The protein below binds the small molecule below.
Small molecule (SMILES): CC(=O)N[C@H]1[C@H](O[C@H]2[C@H](O)[C@@H](NC(C)=O)CO[C@@H]2CO)O[C@H](CO)[C@@H](O[C@@H]2O[C@H](CO)[C@@H](O)[C@H](O)[C@@H]2O)[C@@H]1O

Binding-site contacts:
Ligand atom O7 contacts residue ASN311 of chain 1.B at 3.8 Å.
Ligand atom C8 contacts residue MAN4 of chain 1.R at 3.7 Å.
Ligand atom C8 contacts residue NAG1 of chain 1.R at 3.1 Å.
Ligand atom C1 contacts residue ASN275 of chain 1.B at 1.4 Å.
Ligand atom C4 contacts residue ASN275 of chain 1.B at 4.2 Å.
Ligand atom C1 contacts residue GLU273 of chain 1.B at 4.2 Å.
Ligand atom O5 contacts residue ASN275 of chain 1.B at 2.3 Å (h-bond).
Ligand atom O6 contacts residue NAG1 of chain 1.R at 4.4 Å.
Ligand atom C2 contacts residue NAG1 of chain 1.R at 3.3 Å.
Ligand atom C1 contacts residue NAG1 of chain 1.R at 3.5 Å.
Ligand atom C7 contacts residue ASN388 of chain 1.B at 4.3 Å.
Ligand atom C4 contacts residue GLU273 of chain 1.B at 4.2 Å.
Ligand atom O4 contacts residue GLU273 of chain 1.B at 4.0 Å.
Ligand atom C3 contacts residue ASN275 of chain 1.B at 3.8 Å.
Ligand atom O7 contacts residue ASN275 of chain 1.B at 4.2 Å.
Ligand atom O7 contacts residue SER313 of chain 1.B at 2.9 Å (h-bond).
Ligand atom C2 contacts residue ASN275 of chain 1.B at 2.5 Å.
Ligand atom O5 contacts residue NAG1 of chain 1.R at 3.5 Å (h-bond).
Ligand atom O7 contacts residue ASN388 of chain 1.B at 4.1 Å.
Ligand atom C5 contacts residue NAG1 of chain 1.R at 4.5 Å.
Ligand atom N2 contacts residue NAG1 of chain 1.R at 4.2 Å.
Ligand atom N2 contacts residue ASN275 of chain 1.B at 2.9 Å (h-bond).
Ligand atom C7 contacts residue ASN311 of chain 1.B at 4.1 Å.
Ligand atom O6 contacts residue NAG2 of chain 1.R at 3.8 Å.
Ligand atom C7 contacts residue NAG1 of chain 1.R at 4.2 Å.
Ligand atom O6 contacts residue ARG419 of chain 1.B at 4.1 Å.
Ligand atom C8 contacts residue ASN388 of chain 1.B at 3.5 Å.
Ligand atom C7 contacts residue ASN275 of chain 1.B at 3.2 Å.
Ligand atom C8 contacts residue ASN275 of chain 1.B at 3.1 Å.
Ligand atom O7 contacts residue MAN4 of chain 1.R at 3.6 Å.
Ligand atom C3 contacts residue NAG1 of chain 1.R at 4.3 Å.
Ligand atom C7 contacts residue SER313 of chain 1.B at 4.1 Å.
Ligand atom C5 contacts residue GLU273 of chain 1.B at 3.6 Å.
Ligand atom O5 contacts residue GLU273 of chain 1.B at 4.4 Å.
Ligand atom C7 contacts residue MAN4 of chain 1.R at 4.1 Å.
Ligand atom C3 contacts residue GLU273 of chain 1.B at 4.2 Å.
Ligand atom C8 contacts residue ASN311 of chain 1.B at 3.5 Å.
Ligand atom C5 contacts residue ASN275 of chain 1.B at 3.6 Å.
Ligand atom C4 contacts residue NAG1 of chain 1.R at 4.4 Å.
Ligand atom O7 contacts residue ILE312 of chain 1.B at 3.5 Å.

Sequence of chain 1.B:
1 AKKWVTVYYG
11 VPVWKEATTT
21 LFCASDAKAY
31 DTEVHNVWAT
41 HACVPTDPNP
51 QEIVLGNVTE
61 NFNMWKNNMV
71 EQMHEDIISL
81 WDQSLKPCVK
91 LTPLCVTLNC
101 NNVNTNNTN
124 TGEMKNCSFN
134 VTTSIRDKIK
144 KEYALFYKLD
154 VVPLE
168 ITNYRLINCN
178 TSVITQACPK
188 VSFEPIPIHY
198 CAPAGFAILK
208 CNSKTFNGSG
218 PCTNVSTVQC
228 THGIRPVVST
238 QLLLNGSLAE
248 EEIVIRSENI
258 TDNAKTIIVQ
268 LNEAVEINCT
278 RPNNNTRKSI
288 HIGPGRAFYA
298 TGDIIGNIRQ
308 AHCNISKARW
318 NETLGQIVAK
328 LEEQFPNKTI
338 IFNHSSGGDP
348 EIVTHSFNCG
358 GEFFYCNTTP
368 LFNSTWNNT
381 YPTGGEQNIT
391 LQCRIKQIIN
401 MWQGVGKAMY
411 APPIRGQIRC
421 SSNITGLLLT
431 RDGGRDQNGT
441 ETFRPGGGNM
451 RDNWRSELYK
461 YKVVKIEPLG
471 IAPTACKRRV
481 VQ